Sequence of chain 1.D:
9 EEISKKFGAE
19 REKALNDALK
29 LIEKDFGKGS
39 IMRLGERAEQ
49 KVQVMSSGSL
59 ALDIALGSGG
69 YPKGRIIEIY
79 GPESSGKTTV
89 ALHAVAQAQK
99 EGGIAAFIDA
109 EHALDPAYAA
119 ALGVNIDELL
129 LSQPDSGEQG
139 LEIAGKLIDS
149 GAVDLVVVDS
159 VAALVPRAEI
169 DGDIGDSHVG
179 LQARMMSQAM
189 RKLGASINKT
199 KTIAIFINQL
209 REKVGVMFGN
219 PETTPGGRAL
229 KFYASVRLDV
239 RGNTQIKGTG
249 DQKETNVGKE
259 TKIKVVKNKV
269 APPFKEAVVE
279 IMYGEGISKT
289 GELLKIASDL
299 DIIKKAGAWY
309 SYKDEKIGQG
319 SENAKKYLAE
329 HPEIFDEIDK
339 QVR

Binding-site contacts:
Ligand atom O1A contacts residue THR86 of chain 1.D at 3.4 Å.
Ligand atom PB contacts residue SER82 of chain 1.D at 2.8 Å.
Ligand atom PA contacts residue GLY84 of chain 1.D at 2.8 Å.
Ligand atom PB contacts residue LYS85 of chain 1.D at 3.4 Å.
Ligand atom O2A contacts residue SER83 of chain 1.D at 2.6 Å.
Ligand atom C5 contacts residue TYR116 of chain 1.D at 3.3 Å (hydrophobic).
Ligand atom C2' contacts residue ASN266 of chain 1.C at 3.4 Å.
Ligand atom O1B contacts residue SER82 of chain 1.D at 1.4 Å.
Ligand atom C6 contacts residue TYR116 of chain 1.D at 2.5 Å (hydrophobic).
Ligand atom N3 contacts residue ALA269 of chain 1.C at 3.6 Å.
Ligand atom O3B contacts residue LYS85 of chain 1.D at 3.2 Å (salt-bridge).
Ligand atom O2A contacts residue LYS85 of chain 1.D at 3.2 Å (salt-bridge).
Ligand atom O3A contacts residue SER82 of chain 1.D at 3.4 Å.
Ligand atom S1G contacts residue LYS267 of chain 1.C at 2.7 Å (salt-bridge).
Ligand atom O2A contacts residue GLY84 of chain 1.D at 1.3 Å (h-bond).
Ligand atom O2B contacts residue GLY84 of chain 1.D at 3.2 Å (h-bond).
Ligand atom O3' contacts residue LYS257 of chain 1.D at 1.3 Å (salt-bridge).
Ligand atom PG contacts residue LYS85 of chain 1.D at 3.4 Å.
Ligand atom O1B contacts residue SER83 of chain 1.D at 2.3 Å (h-bond).
Ligand atom C2' contacts residue LYS257 of chain 1.D at 3.6 Å.
Ligand atom O2G contacts residue THR86 of chain 1.D at 3.3 Å (h-bond).
Ligand atom N7 contacts residue TYR116 of chain 1.D at 3.1 Å.
Ligand atom O5' contacts residue GLY84 of chain 1.D at 3.6 Å.
Ligand atom C4' contacts residue LYS257 of chain 1.D at 2.7 Å.
Ligand atom O2B contacts residue SER83 of chain 1.D at 3.6 Å.
Ligand atom O3A contacts residue GLY84 of chain 1.D at 3.6 Å (h-bond).
Ligand atom O3G contacts residue THR86 of chain 1.D at 3.5 Å (h-bond).
Ligand atom C5' contacts residue GLY84 of chain 1.D at 3.6 Å.
Ligand atom N1 contacts residue TYR116 of chain 1.D at 3.5 Å.
Ligand atom C2 contacts residue ALA269 of chain 1.C at 3.5 Å (hydrophobic).
Ligand atom O4' contacts residue LYS257 of chain 1.D at 3.4 Å (salt-bridge).
Ligand atom O2' contacts residue ASN266 of chain 1.C at 2.4 Å (h-bond).
Ligand atom N6 contacts residue TYR116 of chain 1.D at 1.4 Å.
Ligand atom C3' contacts residue LYS257 of chain 1.D at 2.4 Å.
Ligand atom PB contacts residue SER83 of chain 1.D at 3.4 Å.
Ligand atom O2B contacts residue LYS85 of chain 1.D at 2.7 Å (salt-bridge).
Ligand atom O1A contacts residue GLY84 of chain 1.D at 3.4 Å.
Ligand atom O3B contacts residue SER82 of chain 1.D at 3.6 Å.
Ligand atom O1B contacts residue GLU81 of chain 1.D at 3.4 Å.
Ligand atom O3G contacts residue LYS85 of chain 1.D at 2.4 Å (salt-bridge).

Sequence of chain 1.C:
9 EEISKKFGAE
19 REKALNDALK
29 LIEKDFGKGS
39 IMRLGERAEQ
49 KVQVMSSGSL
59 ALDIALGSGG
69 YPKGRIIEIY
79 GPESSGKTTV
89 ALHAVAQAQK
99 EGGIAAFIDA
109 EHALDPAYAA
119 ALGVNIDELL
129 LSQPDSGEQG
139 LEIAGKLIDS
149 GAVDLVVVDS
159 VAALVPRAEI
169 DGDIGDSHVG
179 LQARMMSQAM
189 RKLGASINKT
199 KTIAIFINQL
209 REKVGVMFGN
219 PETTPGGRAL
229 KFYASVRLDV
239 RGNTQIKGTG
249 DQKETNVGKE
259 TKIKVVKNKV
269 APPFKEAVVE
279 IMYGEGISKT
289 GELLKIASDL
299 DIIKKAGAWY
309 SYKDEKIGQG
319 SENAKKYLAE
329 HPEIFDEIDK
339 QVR

This small molecule binds to this protein.
Small molecule (SMILES): Nc1ncnc2c1ncn2[C@@H]1O[C@H](COP(=O)(O)OP(=O)(O)OP(O)(O)=S)[C@@H](O)[C@H]1O